Sequence of chain 2.B:
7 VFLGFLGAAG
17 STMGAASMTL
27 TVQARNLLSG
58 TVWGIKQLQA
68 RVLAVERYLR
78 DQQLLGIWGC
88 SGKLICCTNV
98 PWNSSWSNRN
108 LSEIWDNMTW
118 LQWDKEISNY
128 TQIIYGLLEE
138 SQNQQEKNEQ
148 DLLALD

The protein below binds the small molecule below.
Small molecule (SMILES): CC(=O)N[C@@H]1[C@@H](O)[C@H](O)[C@@H](CO)O[C@H]1O

Binding-site contacts:
Ligand atom O5 contacts residue SER102 of chain 2.B at 2.8 Å (h-bond).
Ligand atom C1 contacts residue SER102 of chain 2.B at 3.3 Å.
Ligand atom C1 contacts residue ASN100 of chain 2.B at 1.4 Å.
Ligand atom C6 contacts residue SER102 of chain 2.B at 4.0 Å.
Ligand atom C3 contacts residue ASN100 of chain 2.B at 3.8 Å.
Ligand atom C4 contacts residue ASN100 of chain 2.B at 4.2 Å.
Ligand atom N2 contacts residue ASN100 of chain 2.B at 2.9 Å (h-bond).
Ligand atom O6 contacts residue SER102 of chain 2.B at 3.4 Å.
Ligand atom O5 contacts residue ASN100 of chain 2.B at 2.4 Å (h-bond).
Ligand atom C5 contacts residue SER102 of chain 2.B at 3.9 Å.
Ligand atom O7 contacts residue ASN100 of chain 2.B at 4.4 Å.
Ligand atom C5 contacts residue ASN100 of chain 2.B at 3.7 Å.
Ligand atom C7 contacts residue ASN100 of chain 2.B at 3.9 Å.
Ligand atom C2 contacts residue ASN100 of chain 2.B at 2.5 Å.